A protein and the small-molecule ligand that binds it are described below.
Small molecule (SMILES): CC(=O)N[C@@H]1[C@@H](O)[C@H](O)[C@@H](CO)O[C@H]1O

Sequence of chain 1.D:
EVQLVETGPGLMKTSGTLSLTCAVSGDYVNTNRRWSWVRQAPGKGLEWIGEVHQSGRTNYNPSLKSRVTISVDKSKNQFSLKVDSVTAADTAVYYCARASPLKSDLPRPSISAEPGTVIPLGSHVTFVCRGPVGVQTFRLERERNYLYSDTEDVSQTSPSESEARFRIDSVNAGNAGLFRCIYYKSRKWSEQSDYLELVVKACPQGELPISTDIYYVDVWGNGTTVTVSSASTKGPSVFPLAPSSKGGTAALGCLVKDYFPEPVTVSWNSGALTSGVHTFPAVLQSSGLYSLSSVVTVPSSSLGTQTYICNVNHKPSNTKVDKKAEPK

Binding-site contacts:
Ligand atom C6 contacts residue CYS223 of chain 1.D at 3.9 Å (hydrophobic).
Ligand atom O6 contacts residue ALA222 of chain 1.D at 3.4 Å.
Ligand atom O6 contacts residue ASN92 of chain 1.B at 3.8 Å.
Ligand atom C1 contacts residue ASN30 of chain 1.B at 1.5 Å.
Ligand atom O6 contacts residue CYS223 of chain 1.D at 3.4 Å (h-bond).
Ligand atom C6 contacts residue ASN92 of chain 1.B at 3.8 Å.
Ligand atom C7 contacts residue ASN30 of chain 1.B at 4.3 Å.
Ligand atom N2 contacts residue ASN30 of chain 1.B at 3.2 Å (h-bond).
Ligand atom C5 contacts residue ASN30 of chain 1.B at 3.6 Å.
Ligand atom C4 contacts residue ASN30 of chain 1.B at 4.2 Å.
Ligand atom O5 contacts residue ASN30 of chain 1.B at 2.3 Å (h-bond).
Ligand atom C6 contacts residue ALA222 of chain 1.D at 3.6 Å (hydrophobic).
Ligand atom C2 contacts residue ASN30 of chain 1.B at 2.6 Å.
Ligand atom C3 contacts residue ASN30 of chain 1.B at 3.9 Å.
Ligand atom C5 contacts residue ASN92 of chain 1.B at 3.9 Å.

Sequence of chain 1.B:
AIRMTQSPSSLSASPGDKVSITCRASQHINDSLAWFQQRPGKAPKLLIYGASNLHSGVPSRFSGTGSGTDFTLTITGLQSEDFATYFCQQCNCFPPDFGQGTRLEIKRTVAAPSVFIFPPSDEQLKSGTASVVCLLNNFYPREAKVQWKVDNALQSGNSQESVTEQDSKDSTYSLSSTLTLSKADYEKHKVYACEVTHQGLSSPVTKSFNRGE